The small molecule below binds the protein below.
Small molecule (SMILES): Cc1cn([C@H]2C[C@H](O[P](=O)(O)OC[C@H]3O[C@@H](n4ccc(N)nc4=O)C[C@@H]3O[P](=O)(O)OC[C@H]3O[C@@H](n4cnc5c(=O)nc(N)[nH]c54)C[C@@H]3O[P](=O)(O)OC[C@H]3O[C@@H](n4cnc5c(=O)nc(N)[nH]c54)C[C@@H]3O)[C@@H](CO[P](=O)(O)O[C@H]3C[C@H](n4cnc5c(=O)nc(N)[nH]c54)O[C@@H]3COP(=O)(O)O)O2)c(=O)[nH]c1=O

Sequence of chain 1.D:
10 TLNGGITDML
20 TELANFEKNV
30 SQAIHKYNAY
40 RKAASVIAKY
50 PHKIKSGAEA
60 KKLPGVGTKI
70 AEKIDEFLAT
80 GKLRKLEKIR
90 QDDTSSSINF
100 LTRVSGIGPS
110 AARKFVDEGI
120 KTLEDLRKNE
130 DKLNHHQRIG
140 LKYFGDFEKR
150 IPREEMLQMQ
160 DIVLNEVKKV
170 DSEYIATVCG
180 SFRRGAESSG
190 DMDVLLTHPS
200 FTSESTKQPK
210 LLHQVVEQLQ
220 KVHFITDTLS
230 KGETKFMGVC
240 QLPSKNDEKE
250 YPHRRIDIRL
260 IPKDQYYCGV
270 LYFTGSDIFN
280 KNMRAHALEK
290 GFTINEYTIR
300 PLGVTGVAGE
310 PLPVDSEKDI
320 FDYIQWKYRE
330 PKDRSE

Binding-site contacts:
Ligand atom O4' contacts residue ALA38 of chain 1.D at 3.6 Å.
Ligand atom OP1 contacts residue GLY64 of chain 1.D at 3.0 Å (h-bond).
Ligand atom P contacts residue ILE69 of chain 1.D at 3.9 Å.
Ligand atom OP1 contacts residue LYS68 of chain 1.D at 3.6 Å.
Ligand atom C5' contacts residue GLY64 of chain 1.D at 3.2 Å.
Ligand atom OP2 contacts residue GLY66 of chain 1.D at 3.9 Å.
Ligand atom OP1 contacts residue ILE69 of chain 1.D at 3.0 Å (h-bond).
Ligand atom P contacts residue LYS68 of chain 1.D at 3.7 Å.
Ligand atom O3' contacts residue LYS68 of chain 1.D at 3.9 Å.
Ligand atom OP1 contacts residue LYS68 of chain 1.D at 2.9 Å (salt-bridge).
Ligand atom C3' contacts residue GLY66 of chain 1.D at 3.9 Å.
Ligand atom N3 contacts residue ALA38 of chain 1.D at 3.5 Å.
Ligand atom OP1 contacts residue VAL65 of chain 1.D at 3.5 Å (h-bond).
Ligand atom C5' contacts residue TYR39 of chain 1.D at 3.3 Å (hydrophobic).
Ligand atom O6 contacts residue HIS34 of chain 1.D at 3.9 Å.
Ligand atom OP1 contacts residue GLY66 of chain 1.D at 2.7 Å (h-bond).
Ligand atom OP1 contacts residue PRO63 of chain 1.D at 3.7 Å.
Ligand atom O3' contacts residue VAL65 of chain 1.D at 3.8 Å.
Ligand atom P contacts residue VAL65 of chain 1.D at 3.8 Å.
Ligand atom P contacts residue NA1 of chain 1.G at 3.9 Å.
Ligand atom C5' contacts residue GLY66 of chain 1.D at 3.5 Å.
Ligand atom OP3 contacts residue LYS35 of chain 1.D at 2.6 Å (salt-bridge).
Ligand atom OP2 contacts residue LYS35 of chain 1.D at 3.8 Å.
Ligand atom P contacts residue LYS35 of chain 1.D at 3.8 Å.
Ligand atom OP2 contacts residue LYS68 of chain 1.D at 3.2 Å.
Ligand atom OP2 contacts residue THR67 of chain 1.D at 3.8 Å.
Ligand atom OP2 contacts residue LYS68 of chain 1.D at 3.5 Å (salt-bridge).
Ligand atom OP1 contacts residue THR67 of chain 1.D at 3.6 Å.
Ligand atom P contacts residue GLY66 of chain 1.D at 3.6 Å.
Ligand atom OP2 contacts residue VAL65 of chain 1.D at 3.7 Å.
Ligand atom O5' contacts residue GLY66 of chain 1.D at 3.5 Å.
Ligand atom O3' contacts residue ILE69 of chain 1.D at 3.7 Å.
Ligand atom P contacts residue GLY64 of chain 1.D at 3.9 Å.
Ligand atom O3' contacts residue GLY64 of chain 1.D at 3.5 Å.
Ligand atom O5' contacts residue LYS35 of chain 1.D at 3.9 Å.
Ligand atom OP1 contacts residue LEU62 of chain 1.D at 3.7 Å.
Ligand atom C4' contacts residue GLY64 of chain 1.D at 3.3 Å.
Ligand atom P contacts residue LYS68 of chain 1.D at 3.9 Å.
Ligand atom OP1 contacts residue NA1 of chain 1.G at 2.8 Å (h-bond).
Ligand atom C3' contacts residue LYS68 of chain 1.D at 3.8 Å.